The protein below binds the small molecule below.
Small molecule (SMILES): CC(C)C[C@H](NC(=O)[C@@H](NC(=O)[C@H](CC(N)=O)NC(=O)[C@H](CO)NC(=O)[C@@H](N)Cc1ccc(O)cc1)[C@@H](C)OP(=O)(O)O)C(=O)N1CCC[C@H]1C(=O)N[C@H](C(=O)N[C@@H](CCCNC(N)=[NH2+])C(=O)N[C@H](C=O)CCCC[NH3+])C(C)C

Binding-site contacts:
Ligand atom NH2 contacts residue GLY54 of chain 1.B at 3.4 Å.
Ligand atom CZ contacts residue ARG60 of chain 1.B at 3.6 Å.
Ligand atom N contacts residue ASN50 of chain 1.B at 2.8 Å (h-bond).
Ligand atom N contacts residue ASN224 of chain 1.B at 2.9 Å (h-bond).
Ligand atom O1P contacts residue LYS49 of chain 1.B at 3.0 Å (salt-bridge).
Ligand atom O3P contacts residue ARG56 of chain 1.B at 3.3 Å (salt-bridge).
Ligand atom CA contacts residue ASN50 of chain 1.B at 3.3 Å.
Ligand atom CB contacts residue ASN224 of chain 1.B at 3.6 Å.
Ligand atom O contacts residue ASN224 of chain 1.B at 3.0 Å (h-bond).
Ligand atom O1P contacts residue TYR128 of chain 1.B at 2.6 Å (h-bond).
Ligand atom OG contacts residue TRP228 of chain 1.B at 3.4 Å (h-bond).
Ligand atom O contacts residue VAL176 of chain 1.B at 3.4 Å.
Ligand atom CD1 contacts residue ILE217 of chain 1.B at 3.6 Å (hydrophobic).
Ligand atom O2P contacts residue LYS49 of chain 1.B at 3.1 Å.
Ligand atom O contacts residue LYS49 of chain 1.B at 2.6 Å (salt-bridge).
Ligand atom CB contacts residue ASN50 of chain 1.B at 3.7 Å.
Ligand atom N contacts residue ASN173 of chain 1.B at 3.0 Å (h-bond).
Ligand atom CA contacts residue ASN173 of chain 1.B at 3.4 Å.
Ligand atom CG2 contacts residue VAL176 of chain 1.B at 3.6 Å (hydrophobic).
Ligand atom CB contacts residue TYR19 of chain 1.B at 3.2 Å (hydrophobic).
Ligand atom OH contacts residue ARG60 of chain 1.B at 3.1 Å.
Ligand atom CD2 contacts residue LEU220 of chain 1.B at 3.6 Å (hydrophobic).
Ligand atom O contacts residue LYS120 of chain 1.B at 2.9 Å (salt-bridge).
Ligand atom O contacts residue ASN173 of chain 1.B at 2.7 Å (h-bond).
Ligand atom CG contacts residue SER45 of chain 1.B at 3.2 Å.
Ligand atom P contacts residue ARG56 of chain 1.B at 3.7 Å.
Ligand atom CZ contacts residue GLY53 of chain 1.B at 3.6 Å.
Ligand atom C contacts residue ASN173 of chain 1.B at 3.6 Å.
Ligand atom ND2 contacts residue ASN224 of chain 1.B at 3.0 Å (h-bond).
Ligand atom O2P contacts residue ARG56 of chain 1.B at 2.7 Å (salt-bridge).
Ligand atom NH1 contacts residue SER57 of chain 1.B at 3.2 Å (h-bond).
Ligand atom CA contacts residue ASN224 of chain 1.B at 3.6 Å.
Ligand atom C contacts residue ASN50 of chain 1.B at 3.5 Å.
Ligand atom CB contacts residue ASN50 of chain 1.B at 3.5 Å.
Ligand atom O3P contacts residue ARG127 of chain 1.B at 2.9 Å (salt-bridge).
Ligand atom O contacts residue LEU172 of chain 1.B at 3.5 Å.
Ligand atom NE contacts residue GLY53 of chain 1.B at 3.5 Å.
Ligand atom O1P contacts residue ARG127 of chain 1.B at 2.8 Å (salt-bridge).
Ligand atom CB contacts residue ASN173 of chain 1.B at 3.4 Å.
Ligand atom CD contacts residue SER45 of chain 1.B at 3.5 Å.

Sequence of chain 1.B:
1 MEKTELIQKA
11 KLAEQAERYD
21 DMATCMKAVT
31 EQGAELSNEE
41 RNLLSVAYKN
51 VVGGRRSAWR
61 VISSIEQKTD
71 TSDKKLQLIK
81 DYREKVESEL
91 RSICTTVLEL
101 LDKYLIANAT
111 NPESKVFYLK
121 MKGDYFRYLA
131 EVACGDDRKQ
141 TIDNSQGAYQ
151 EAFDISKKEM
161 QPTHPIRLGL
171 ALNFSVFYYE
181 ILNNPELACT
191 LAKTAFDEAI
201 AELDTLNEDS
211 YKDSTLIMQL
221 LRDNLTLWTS